A protein and the small-molecule ligand that binds it are described below.
Small molecule (SMILES): CC(=O)N[C@H]1[C@H](O[C@H]2[C@H](O)[C@@H](NC(C)=O)CO[C@@H]2CO)O[C@H](CO)[C@@H](O)[C@@H]1O

Sequence of chain 1.I:
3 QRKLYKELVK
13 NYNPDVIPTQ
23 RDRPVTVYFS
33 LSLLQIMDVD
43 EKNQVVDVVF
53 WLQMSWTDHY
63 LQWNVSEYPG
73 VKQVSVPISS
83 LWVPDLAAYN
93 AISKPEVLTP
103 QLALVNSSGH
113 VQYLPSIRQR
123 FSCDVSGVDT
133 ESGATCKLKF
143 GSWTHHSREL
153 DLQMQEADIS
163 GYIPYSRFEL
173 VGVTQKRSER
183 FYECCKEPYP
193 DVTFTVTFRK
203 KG

Sequence of chain 1.H:
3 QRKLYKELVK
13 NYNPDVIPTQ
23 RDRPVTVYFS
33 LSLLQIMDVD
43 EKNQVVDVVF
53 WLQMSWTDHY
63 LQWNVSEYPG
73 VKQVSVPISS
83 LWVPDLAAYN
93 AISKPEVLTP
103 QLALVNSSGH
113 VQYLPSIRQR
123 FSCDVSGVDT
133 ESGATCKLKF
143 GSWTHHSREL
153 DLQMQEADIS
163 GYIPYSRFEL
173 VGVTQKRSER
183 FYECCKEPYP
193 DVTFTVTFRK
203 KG

Binding-site contacts:
Ligand atom O5 contacts residue SER110 of chain 1.I at 3.7 Å.
Ligand atom C3 contacts residue ASN108 of chain 1.I at 3.7 Å.
Ligand atom C5 contacts residue ASN108 of chain 1.I at 3.2 Å.
Ligand atom O5 contacts residue ASN108 of chain 1.I at 2.5 Å (h-bond).
Ligand atom C2 contacts residue ASN108 of chain 1.I at 2.5 Å.
Ligand atom C6 contacts residue HIS112 of chain 1.I at 3.5 Å.
Ligand atom O6 contacts residue HIS112 of chain 1.I at 4.4 Å.
Ligand atom C8 contacts residue ASN108 of chain 1.I at 3.7 Å.
Ligand atom C4 contacts residue ASN108 of chain 1.I at 3.8 Å.
Ligand atom C8 contacts residue TYR30 of chain 1.I at 4.5 Å (hydrophobic).
Ligand atom C6 contacts residue ASN108 of chain 1.I at 3.0 Å.
Ligand atom O6 contacts residue SER110 of chain 1.I at 3.1 Å (h-bond).
Ligand atom C8 contacts residue GLN75 of chain 1.I at 4.2 Å.
Ligand atom C8 contacts residue CYS187 of chain 1.H at 4.1 Å (hydrophobic).
Ligand atom C6 contacts residue SER110 of chain 1.I at 2.9 Å.
Ligand atom C1 contacts residue ASN108 of chain 1.I at 1.5 Å.
Ligand atom C1 contacts residue HIS112 of chain 1.I at 4.4 Å.
Ligand atom C8 contacts residue HIS112 of chain 1.I at 4.4 Å.
Ligand atom N2 contacts residue ASN108 of chain 1.I at 3.4 Å (h-bond).
Ligand atom O7 contacts residue ASN108 of chain 1.I at 3.6 Å.
Ligand atom O7 contacts residue GLN114 of chain 1.I at 3.7 Å.
Ligand atom C2 contacts residue HIS112 of chain 1.I at 4.2 Å.
Ligand atom C5 contacts residue SER110 of chain 1.I at 3.8 Å.
Ligand atom O7 contacts residue THR59 of chain 1.I at 4.4 Å.
Ligand atom C1 contacts residue SER110 of chain 1.I at 4.3 Å.
Ligand atom C7 contacts residue ASN108 of chain 1.I at 3.5 Å.
Ligand atom O6 contacts residue ASN108 of chain 1.I at 4.4 Å.
Ligand atom O7 contacts residue HIS112 of chain 1.I at 3.9 Å.